A protein and the small-molecule ligand that binds it are described below.
Small molecule (SMILES): Nc1ncnc2c1ncn2[C@H]1C[C@H](O)[C@@H](CO[P](=O)(O)O[P](=O)(O)OP(=O)(O)O)O1

Sequence of chain 1.C:
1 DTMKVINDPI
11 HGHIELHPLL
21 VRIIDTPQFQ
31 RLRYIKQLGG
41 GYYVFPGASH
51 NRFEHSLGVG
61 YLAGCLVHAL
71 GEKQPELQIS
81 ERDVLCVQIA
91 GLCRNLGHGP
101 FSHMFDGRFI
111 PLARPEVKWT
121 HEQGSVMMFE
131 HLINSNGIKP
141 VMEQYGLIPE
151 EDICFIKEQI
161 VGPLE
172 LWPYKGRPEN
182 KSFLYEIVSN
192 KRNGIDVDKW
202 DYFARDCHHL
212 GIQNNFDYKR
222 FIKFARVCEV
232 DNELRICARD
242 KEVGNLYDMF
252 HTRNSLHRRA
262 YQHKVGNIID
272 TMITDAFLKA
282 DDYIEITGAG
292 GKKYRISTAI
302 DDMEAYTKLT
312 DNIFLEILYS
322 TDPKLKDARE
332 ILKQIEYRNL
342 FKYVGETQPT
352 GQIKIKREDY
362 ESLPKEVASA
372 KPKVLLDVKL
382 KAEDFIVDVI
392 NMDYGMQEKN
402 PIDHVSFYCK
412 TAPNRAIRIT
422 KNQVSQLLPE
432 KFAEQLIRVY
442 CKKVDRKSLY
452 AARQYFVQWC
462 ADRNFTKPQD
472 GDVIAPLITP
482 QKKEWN

Sequence of chain 1.B:
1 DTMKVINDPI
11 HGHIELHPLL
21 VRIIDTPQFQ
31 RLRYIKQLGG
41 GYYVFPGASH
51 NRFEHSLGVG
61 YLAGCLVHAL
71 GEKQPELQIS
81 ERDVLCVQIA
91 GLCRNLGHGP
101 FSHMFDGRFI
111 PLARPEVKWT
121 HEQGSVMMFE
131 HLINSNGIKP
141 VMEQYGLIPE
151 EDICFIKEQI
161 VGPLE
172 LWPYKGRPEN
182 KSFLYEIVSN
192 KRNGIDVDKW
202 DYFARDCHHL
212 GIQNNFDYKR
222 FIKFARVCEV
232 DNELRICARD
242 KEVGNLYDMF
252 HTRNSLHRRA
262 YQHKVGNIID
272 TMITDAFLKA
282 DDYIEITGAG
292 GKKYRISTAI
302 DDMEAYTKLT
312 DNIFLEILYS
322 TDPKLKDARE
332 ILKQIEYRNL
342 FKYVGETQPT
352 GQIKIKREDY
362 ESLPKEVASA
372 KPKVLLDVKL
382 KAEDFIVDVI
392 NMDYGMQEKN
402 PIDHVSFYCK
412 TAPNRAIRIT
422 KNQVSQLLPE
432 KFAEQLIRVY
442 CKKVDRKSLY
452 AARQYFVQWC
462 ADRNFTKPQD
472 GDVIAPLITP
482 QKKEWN

Binding-site contacts:
Ligand atom O3G contacts residue LYS411 of chain 1.D at 3.1 Å (salt-bridge).
Ligand atom C2' contacts residue PHE45 of chain 1.C at 3.3 Å (hydrophobic).
Ligand atom PG contacts residue ARG240 of chain 1.D at 3.5 Å.
Ligand atom C5 contacts residue ARG221 of chain 1.D at 3.4 Å.
Ligand atom O1G contacts residue ARG240 of chain 1.D at 2.6 Å (salt-bridge).
Ligand atom N9 contacts residue PHE45 of chain 1.C at 3.4 Å.
Ligand atom O3' contacts residue ASN7 of chain 1.B at 3.2 Å (h-bond).
Ligand atom O2B contacts residue LYS265 of chain 1.C at 2.1 Å (salt-bridge).
Ligand atom O2G contacts residue MG1 of chain 1.K at 3.5 Å.
Ligand atom N9 contacts residue ARG221 of chain 1.D at 3.2 Å (salt-bridge).
Ligand atom O2A contacts residue HIS264 of chain 1.C at 2.7 Å (h-bond).
Ligand atom O3G contacts residue MG1 of chain 1.K at 1.7 Å.
Ligand atom C4 contacts residue ARG221 of chain 1.D at 3.1 Å.
Ligand atom O4' contacts residue ARG221 of chain 1.D at 3.0 Å (salt-bridge).
Ligand atom O1A contacts residue LYS242 of chain 1.D at 2.5 Å (salt-bridge).
Ligand atom PA contacts residue LYS242 of chain 1.D at 3.3 Å.
Ligand atom N6 contacts residue ARG260 of chain 1.C at 3.3 Å.
Ligand atom C4' contacts residue VAL5 of chain 1.B at 3.5 Å (hydrophobic).
Ligand atom O2G contacts residue ARG240 of chain 1.D at 3.5 Å (salt-bridge).
Ligand atom PG contacts residue MG1 of chain 1.K at 3.0 Å.
Ligand atom C6 contacts residue ARG221 of chain 1.D at 3.5 Å.
Ligand atom N6 contacts residue ASN246 of chain 1.D at 3.2 Å (h-bond).
Ligand atom PB contacts residue MG1 of chain 1.K at 3.2 Å.
Ligand atom O3B contacts residue LYS265 of chain 1.C at 3.4 Å (salt-bridge).
Ligand atom O3B contacts residue MG1 of chain 1.K at 3.4 Å.
Ligand atom O1B contacts residue MG1 of chain 1.K at 1.9 Å.
Ligand atom PB contacts residue LYS265 of chain 1.C at 3.3 Å.
Ligand atom O1A contacts residue ARG221 of chain 1.D at 3.0 Å (salt-bridge).
Ligand atom O3A contacts residue DGT1 of chain 1.N at 2.7 Å (h-bond).
Ligand atom PB contacts residue DGT1 of chain 1.N at 3.2 Å.
Ligand atom O1B contacts residue DGT1 of chain 1.N at 2.6 Å (h-bond).
Ligand atom C3' contacts residue VAL44 of chain 1.C at 3.3 Å (hydrophobic).
Ligand atom N7 contacts residue ARG221 of chain 1.D at 3.4 Å (salt-bridge).
Ligand atom N3 contacts residue ASN7 of chain 1.B at 3.2 Å (h-bond).
Ligand atom O2A contacts residue LYS242 of chain 1.D at 3.1 Å (salt-bridge).
Ligand atom O2B contacts residue HIS264 of chain 1.C at 3.3 Å.
Ligand atom C1' contacts residue PHE45 of chain 1.C at 3.3 Å (hydrophobic).
Ligand atom O3' contacts residue VAL44 of chain 1.C at 2.6 Å (h-bond).
Ligand atom C5' contacts residue VAL5 of chain 1.B at 3.4 Å (hydrophobic).
Ligand atom O3G contacts residue DGT1 of chain 1.N at 2.5 Å (h-bond).

Sequence of chain 1.D:
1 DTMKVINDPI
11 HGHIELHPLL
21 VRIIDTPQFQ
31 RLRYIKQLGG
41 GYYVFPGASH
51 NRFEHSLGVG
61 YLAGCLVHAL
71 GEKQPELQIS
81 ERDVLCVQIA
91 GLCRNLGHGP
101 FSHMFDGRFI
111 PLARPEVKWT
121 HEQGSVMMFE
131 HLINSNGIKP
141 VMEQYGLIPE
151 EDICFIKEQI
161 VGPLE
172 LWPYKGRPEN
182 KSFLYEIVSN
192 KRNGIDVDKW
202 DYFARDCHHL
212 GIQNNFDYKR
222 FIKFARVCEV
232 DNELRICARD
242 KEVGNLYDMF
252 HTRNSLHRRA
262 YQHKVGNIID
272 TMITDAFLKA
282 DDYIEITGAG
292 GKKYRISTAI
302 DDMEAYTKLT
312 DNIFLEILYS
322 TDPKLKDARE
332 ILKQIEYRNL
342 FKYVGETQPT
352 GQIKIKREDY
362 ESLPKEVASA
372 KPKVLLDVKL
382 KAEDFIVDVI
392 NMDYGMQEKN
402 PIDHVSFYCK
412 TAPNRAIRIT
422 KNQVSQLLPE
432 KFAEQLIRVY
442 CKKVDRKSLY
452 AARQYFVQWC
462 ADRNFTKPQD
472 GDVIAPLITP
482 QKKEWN